This protein binds this small molecule.
Small molecule (SMILES): CCC[C@H]1c2ccccc2C=NN1C(=O)/C=C/c1cc(Cc2cnc(N)nc2N)cc(OC)c1OC

Binding-site contacts:
Ligand atom C12 contacts residue ALA50 of chain 1.G at 3.7 Å (hydrophobic).
Ligand atom C31 contacts residue PHE96 of chain 1.G at 3.6 Å (hydrophobic).
Ligand atom N35 contacts residue GLU28 of chain 1.G at 2.6 Å (salt-bridge).
Ligand atom N18 contacts residue LEU55 of chain 1.G at 3.8 Å.
Ligand atom C09 contacts residue LEU21 of chain 1.G at 3.7 Å (hydrophobic).
Ligand atom C14 contacts residue LEU29 of chain 1.G at 3.7 Å (hydrophobic).
Ligand atom C34 contacts residue ALA8 of chain 1.G at 3.5 Å (hydrophobic).
Ligand atom C34 contacts residue VAL32 of chain 1.G at 3.4 Å (hydrophobic).
Ligand atom N01 contacts residue TYR102 of chain 1.G at 3.5 Å (h-bond).
Ligand atom C25 contacts residue LEU55 of chain 1.G at 3.5 Å (hydrophobic).
Ligand atom C15 contacts residue ILE51 of chain 1.G at 3.7 Å (hydrophobic).
Ligand atom N35 contacts residue THR115 of chain 1.G at 3.6 Å.
Ligand atom C06 contacts residue LEU21 of chain 1.G at 3.6 Å (hydrophobic).
Ligand atom C24 contacts residue LEU55 of chain 1.G at 3.6 Å (hydrophobic).
Ligand atom C19 contacts residue LEU55 of chain 1.G at 3.7 Å (hydrophobic).
Ligand atom C27 contacts residue LYS33 of chain 1.G at 3.8 Å.
Ligand atom C27 contacts residue LEU55 of chain 1.G at 3.6 Å (hydrophobic).
Ligand atom O08 contacts residue LEU21 of chain 1.G at 3.4 Å.
Ligand atom C10 contacts residue ILE51 of chain 1.G at 3.7 Å (hydrophobic).
Ligand atom C02 contacts residue MET6 of chain 1.G at 3.5 Å (hydrophobic).
Ligand atom N36 contacts residue ALA8 of chain 1.G at 3.4 Å (h-bond).
Ligand atom N36 contacts residue VAL7 of chain 1.G at 3.3 Å.
Ligand atom C26 contacts residue LEU55 of chain 1.G at 3.5 Å (hydrophobic).
Ligand atom N35 contacts residue ALA8 of chain 1.G at 3.6 Å.
Ligand atom C20 contacts residue ARG53 of chain 1.G at 3.6 Å.
Ligand atom N01 contacts residue PHE96 of chain 1.G at 2.9 Å (h-bond).
Ligand atom C07 contacts residue LEU21 of chain 1.G at 3.5 Å (hydrophobic).
Ligand atom C32 contacts residue GLU28 of chain 1.G at 3.7 Å.
Ligand atom C02 contacts residue PHE96 of chain 1.G at 3.7 Å (hydrophobic).
Ligand atom N35 contacts residue MET6 of chain 1.G at 3.3 Å (h-bond).
Ligand atom C34 contacts residue GLU28 of chain 1.G at 3.5 Å.
Ligand atom N33 contacts residue VAL32 of chain 1.G at 3.5 Å.
Ligand atom N35 contacts residue VAL7 of chain 1.G at 3.4 Å (h-bond).
Ligand atom N36 contacts residue MET6 of chain 1.G at 3.3 Å.
Ligand atom C09 contacts residue ASN19 of chain 1.G at 3.2 Å.
Ligand atom N01 contacts residue MET6 of chain 1.G at 2.8 Å (h-bond).
Ligand atom N35 contacts residue VAL32 of chain 1.G at 3.3 Å.
Ligand atom N33 contacts residue GLU28 of chain 1.G at 2.6 Å (salt-bridge).
Ligand atom N33 contacts residue ALA8 of chain 1.G at 3.3 Å.
Ligand atom C34 contacts residue VAL7 of chain 1.G at 3.6 Å (hydrophobic).

Sequence of chain 1.G:
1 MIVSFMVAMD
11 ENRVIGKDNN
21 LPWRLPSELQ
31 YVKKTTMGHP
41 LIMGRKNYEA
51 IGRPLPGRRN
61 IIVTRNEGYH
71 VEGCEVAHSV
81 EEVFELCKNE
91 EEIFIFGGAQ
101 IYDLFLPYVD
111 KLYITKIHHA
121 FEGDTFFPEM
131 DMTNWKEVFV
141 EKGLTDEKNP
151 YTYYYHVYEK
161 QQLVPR